Binding-site contacts:
Ligand atom C7 contacts residue GLU387 of chain 1.A at 3.5 Å.
Ligand atom C7 contacts residue HIS385 of chain 1.A at 4.0 Å.
Ligand atom C7 contacts residue ASN362 of chain 1.A at 3.3 Å.
Ligand atom C2 contacts residue GLU387 of chain 1.A at 3.3 Å.
Ligand atom O5 contacts residue GLN366 of chain 1.A at 4.1 Å.
Ligand atom C3 contacts residue GLU387 of chain 1.A at 3.3 Å.
Ligand atom N2 contacts residue ASN362 of chain 1.A at 2.9 Å (h-bond).
Ligand atom N2 contacts residue GLU387 of chain 1.A at 2.5 Å (salt-bridge).
Ligand atom O6 contacts residue GLN366 of chain 1.A at 3.8 Å.
Ligand atom C2 contacts residue ASN362 of chain 1.A at 2.4 Å.
Ligand atom O7 contacts residue HIS385 of chain 1.A at 4.3 Å.
Ligand atom N2 contacts residue HIS385 of chain 1.A at 4.3 Å.
Ligand atom C4 contacts residue ASN362 of chain 1.A at 4.2 Å.
Ligand atom C6 contacts residue THR391 of chain 1.A at 3.6 Å.
Ligand atom C6 contacts residue VAL390 of chain 1.A at 4.4 Å (hydrophobic).
Ligand atom C1 contacts residue GLU387 of chain 1.A at 3.8 Å.
Ligand atom C5 contacts residue VAL390 of chain 1.A at 4.2 Å (hydrophobic).
Ligand atom C8 contacts residue GLU387 of chain 1.A at 3.6 Å.
Ligand atom C8 contacts residue HIS385 of chain 1.A at 3.5 Å.
Ligand atom C5 contacts residue ASN362 of chain 1.A at 3.7 Å.
Ligand atom O3 contacts residue GLU387 of chain 1.A at 3.8 Å.
Ligand atom C3 contacts residue ASN362 of chain 1.A at 3.8 Å.
Ligand atom O7 contacts residue ASN362 of chain 1.A at 3.2 Å (h-bond).
Ligand atom O5 contacts residue ASN362 of chain 1.A at 2.4 Å (h-bond).
Ligand atom O6 contacts residue THR391 of chain 1.A at 4.5 Å.
Ligand atom C1 contacts residue ASN362 of chain 1.A at 1.5 Å.
Ligand atom C8 contacts residue ASN362 of chain 1.A at 4.5 Å.

This protein binds this small molecule.
Small molecule (SMILES): CC(=O)N[C@@H]1[C@@H](O)[C@H](O)[C@@H](CO)O[C@H]1O

Sequence of chain 1.A:
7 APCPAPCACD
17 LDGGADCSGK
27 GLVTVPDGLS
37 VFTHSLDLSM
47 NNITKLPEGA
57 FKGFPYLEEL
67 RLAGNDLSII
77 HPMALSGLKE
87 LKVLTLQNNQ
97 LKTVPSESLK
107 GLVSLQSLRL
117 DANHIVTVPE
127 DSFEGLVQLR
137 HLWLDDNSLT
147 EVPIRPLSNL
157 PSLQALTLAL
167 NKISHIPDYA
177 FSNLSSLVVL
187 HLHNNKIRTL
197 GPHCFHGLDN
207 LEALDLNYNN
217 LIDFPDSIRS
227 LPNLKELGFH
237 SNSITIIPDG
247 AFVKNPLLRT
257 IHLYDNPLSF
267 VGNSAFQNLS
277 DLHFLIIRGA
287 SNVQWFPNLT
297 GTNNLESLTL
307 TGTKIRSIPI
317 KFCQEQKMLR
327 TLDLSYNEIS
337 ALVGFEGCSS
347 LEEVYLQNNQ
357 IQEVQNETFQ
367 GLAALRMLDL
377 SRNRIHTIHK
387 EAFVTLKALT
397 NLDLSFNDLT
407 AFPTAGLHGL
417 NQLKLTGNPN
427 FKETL